Sequence of chain 1.D:
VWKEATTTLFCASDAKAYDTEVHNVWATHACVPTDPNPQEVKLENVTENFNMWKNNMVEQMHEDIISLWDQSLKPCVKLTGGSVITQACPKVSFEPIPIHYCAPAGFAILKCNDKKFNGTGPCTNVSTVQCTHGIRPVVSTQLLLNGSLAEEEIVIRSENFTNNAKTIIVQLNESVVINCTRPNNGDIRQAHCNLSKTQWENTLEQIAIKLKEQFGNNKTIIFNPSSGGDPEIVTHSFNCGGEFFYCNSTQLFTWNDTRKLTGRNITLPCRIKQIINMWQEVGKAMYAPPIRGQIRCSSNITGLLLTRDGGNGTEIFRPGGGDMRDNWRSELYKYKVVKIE

Binding-site contacts:
Ligand atom C7 contacts residue TYR108 of chain 1.L at 3.8 Å (hydrophobic).
Ligand atom O6 contacts residue PRO104 of chain 1.L at 4.2 Å.
Ligand atom C1 contacts residue THR280 of chain 1.D at 3.5 Å.
Ligand atom C5 contacts residue THR280 of chain 1.D at 4.0 Å.
Ligand atom C8 contacts residue ASN278 of chain 1.D at 4.5 Å.
Ligand atom O3 contacts residue GLU44 of chain 1.L at 3.6 Å.
Ligand atom C1 contacts residue SER105 of chain 1.L at 3.3 Å.
Ligand atom C3 contacts residue THR280 of chain 1.D at 4.5 Å.
Ligand atom C7 contacts residue LEU106 of chain 1.L at 4.3 Å (hydrophobic).
Ligand atom N2 contacts residue SER105 of chain 1.L at 3.8 Å.
Ligand atom C7 contacts residue ASN278 of chain 1.D at 3.4 Å.
Ligand atom O4 contacts residue GLU44 of chain 1.L at 3.3 Å (salt-bridge).
Ligand atom O7 contacts residue LEU107 of chain 1.L at 3.5 Å (h-bond).
Ligand atom C6 contacts residue SER105 of chain 1.L at 4.3 Å.
Ligand atom O7 contacts residue VAL109 of chain 1.L at 4.5 Å.
Ligand atom O6 contacts residue SER105 of chain 1.L at 3.1 Å (h-bond).
Ligand atom O5 contacts residue ASN278 of chain 1.D at 2.4 Å (h-bond).
Ligand atom O7 contacts residue LEU106 of chain 1.L at 3.4 Å.
Ligand atom C4 contacts residue GLU44 of chain 1.L at 4.2 Å.
Ligand atom C3 contacts residue ASN278 of chain 1.D at 3.6 Å.
Ligand atom C2 contacts residue ASN278 of chain 1.D at 2.2 Å.
Ligand atom C3 contacts residue GLU44 of chain 1.L at 4.4 Å.
Ligand atom C4 contacts residue ASN278 of chain 1.D at 4.1 Å.
Ligand atom O7 contacts residue TYR108 of chain 1.L at 3.2 Å (h-bond).
Ligand atom C8 contacts residue TYR108 of chain 1.L at 3.5 Å (hydrophobic).
Ligand atom C7 contacts residue SER105 of chain 1.L at 3.9 Å.
Ligand atom C8 contacts residue THR265 of chain 1.D at 4.0 Å.
Ligand atom C5 contacts residue ASN278 of chain 1.D at 3.6 Å.
Ligand atom O7 contacts residue SER105 of chain 1.L at 3.4 Å (h-bond).
Ligand atom C8 contacts residue VAL264 of chain 1.D at 3.6 Å (hydrophobic).
Ligand atom C2 contacts residue THR280 of chain 1.D at 4.4 Å.
Ligand atom O7 contacts residue ASN278 of chain 1.D at 3.8 Å.
Ligand atom C1 contacts residue ASN278 of chain 1.D at 1.4 Å.
Ligand atom O3 contacts residue TYR108 of chain 1.L at 3.4 Å.
Ligand atom O5 contacts residue THR280 of chain 1.D at 4.0 Å.
Ligand atom O5 contacts residue SER105 of chain 1.L at 3.5 Å (h-bond).
Ligand atom N2 contacts residue ASN278 of chain 1.D at 2.7 Å (h-bond).
Ligand atom C2 contacts residue SER105 of chain 1.L at 3.3 Å.

The protein below binds the small molecule below.
Small molecule (SMILES): CC(=O)N[C@@H]1[C@@H](O)[C@H](O)[C@@H](CO)O[C@H]1O

Sequence of chain 1.L:
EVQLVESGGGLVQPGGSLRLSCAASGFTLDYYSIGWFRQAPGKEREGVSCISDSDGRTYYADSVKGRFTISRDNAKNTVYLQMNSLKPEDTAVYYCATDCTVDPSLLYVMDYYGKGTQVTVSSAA